Sequence of chain 52.E:
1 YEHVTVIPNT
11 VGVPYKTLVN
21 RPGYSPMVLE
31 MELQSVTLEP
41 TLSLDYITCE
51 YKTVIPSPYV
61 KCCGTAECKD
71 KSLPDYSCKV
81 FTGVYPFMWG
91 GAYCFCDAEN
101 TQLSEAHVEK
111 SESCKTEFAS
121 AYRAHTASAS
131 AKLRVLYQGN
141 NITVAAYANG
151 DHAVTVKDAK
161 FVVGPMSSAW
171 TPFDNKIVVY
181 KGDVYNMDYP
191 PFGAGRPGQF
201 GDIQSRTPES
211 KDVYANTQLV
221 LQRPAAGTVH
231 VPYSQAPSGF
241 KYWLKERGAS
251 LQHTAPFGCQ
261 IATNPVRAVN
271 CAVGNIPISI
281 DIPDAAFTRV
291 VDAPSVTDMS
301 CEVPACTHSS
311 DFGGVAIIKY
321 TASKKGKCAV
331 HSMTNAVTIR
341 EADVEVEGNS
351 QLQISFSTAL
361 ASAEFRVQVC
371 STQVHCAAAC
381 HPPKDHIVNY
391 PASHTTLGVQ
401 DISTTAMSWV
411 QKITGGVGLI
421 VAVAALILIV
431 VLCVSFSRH

A small-molecule ligand and the protein it binds are described below.
Small molecule (SMILES): CC(=O)N[C@@H]1[C@@H](O)[C@H](O)[C@@H](CO)O[C@H]1O

Binding-site contacts:
Ligand atom C2 contacts residue ASN259 of chain 52.F at 2.4 Å.
Ligand atom C4 contacts residue ASN259 of chain 52.F at 4.2 Å.
Ligand atom C1 contacts residue ASN259 of chain 52.F at 1.4 Å.
Ligand atom O5 contacts residue THR116 of chain 52.E at 4.0 Å.
Ligand atom N2 contacts residue ASN259 of chain 52.F at 2.9 Å (h-bond).
Ligand atom C7 contacts residue ASN259 of chain 52.F at 3.1 Å.
Ligand atom C3 contacts residue ASN259 of chain 52.F at 3.8 Å.
Ligand atom O7 contacts residue ASN259 of chain 52.F at 2.9 Å (h-bond).
Ligand atom O6 contacts residue THR116 of chain 52.E at 3.5 Å.
Ligand atom C8 contacts residue ASN259 of chain 52.F at 4.4 Å.
Ligand atom O7 contacts residue LYS181 of chain 52.E at 3.9 Å.
Ligand atom C5 contacts residue ASN259 of chain 52.F at 3.7 Å.
Ligand atom O5 contacts residue ASN259 of chain 52.F at 2.4 Å (h-bond).
Ligand atom O6 contacts residue LYS115 of chain 52.E at 4.4 Å.
Ligand atom C8 contacts residue LYS181 of chain 52.E at 4.1 Å.

Sequence of chain 52.F:
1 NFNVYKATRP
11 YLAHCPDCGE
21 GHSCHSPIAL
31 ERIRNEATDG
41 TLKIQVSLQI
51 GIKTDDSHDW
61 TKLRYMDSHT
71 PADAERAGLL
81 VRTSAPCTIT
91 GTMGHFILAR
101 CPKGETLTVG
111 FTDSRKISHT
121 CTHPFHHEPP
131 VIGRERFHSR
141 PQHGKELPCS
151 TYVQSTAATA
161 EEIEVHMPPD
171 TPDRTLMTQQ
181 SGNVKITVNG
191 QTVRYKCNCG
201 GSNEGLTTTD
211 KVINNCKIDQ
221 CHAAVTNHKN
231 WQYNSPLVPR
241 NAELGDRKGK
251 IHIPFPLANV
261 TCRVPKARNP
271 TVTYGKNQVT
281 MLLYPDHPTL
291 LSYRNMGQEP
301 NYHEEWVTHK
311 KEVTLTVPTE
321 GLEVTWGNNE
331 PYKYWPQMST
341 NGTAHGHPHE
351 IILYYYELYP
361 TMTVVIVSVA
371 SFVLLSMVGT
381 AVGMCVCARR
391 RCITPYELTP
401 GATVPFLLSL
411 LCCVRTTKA